Binding-site contacts:
Ligand atom O6 contacts residue HIS131 of chain 1.B at 3.7 Å.
Ligand atom C4 contacts residue ASP214 of chain 1.B at 3.4 Å.
Ligand atom O2 contacts residue GLY110 of chain 1.B at 3.0 Å (h-bond).
Ligand atom C6 contacts residue HIS131 of chain 1.B at 3.9 Å.
Ligand atom O2 contacts residue LYS97 of chain 1.B at 2.8 Å (salt-bridge).
Ligand atom O4 contacts residue TYR95 of chain 1.B at 2.7 Å (h-bond).
Ligand atom O6 contacts residue TRP216 of chain 1.B at 3.7 Å.
Ligand atom O5 contacts residue MSE117 of chain 1.B at 3.5 Å.
Ligand atom O4 contacts residue CYS123 of chain 1.B at 3.9 Å.
Ligand atom C1 contacts residue CYS123 of chain 1.B at 3.8 Å (hydrophobic).
Ligand atom C6 contacts residue PHE60 of chain 1.B at 3.9 Å (hydrophobic).
Ligand atom C6 contacts residue ASP214 of chain 1.B at 3.2 Å.
Ligand atom O6 contacts residue ASP121 of chain 1.B at 2.6 Å (salt-bridge).
Ligand atom O6 contacts residue GLY93 of chain 1.B at 3.2 Å (h-bond).
Ligand atom C5 contacts residue TYR95 of chain 1.B at 3.5 Å (hydrophobic).
Ligand atom C6 contacts residue ILE122 of chain 1.B at 3.7 Å (hydrophobic).
Ligand atom C2 contacts residue TYR114 of chain 1.B at 3.6 Å (hydrophobic).
Ligand atom C3 contacts residue TYR114 of chain 1.B at 3.6 Å (hydrophobic).
Ligand atom O6 contacts residue ASP214 of chain 1.B at 2.6 Å (salt-bridge).
Ligand atom C2 contacts residue MSE117 of chain 1.B at 3.8 Å.
Ligand atom C6 contacts residue TRP216 of chain 1.B at 3.6 Å (hydrophobic).
Ligand atom C4 contacts residue ASP121 of chain 1.B at 3.3 Å.
Ligand atom C2 contacts residue LYS97 of chain 1.B at 3.7 Å.
Ligand atom C1 contacts residue MSE117 of chain 1.B at 3.6 Å.
Ligand atom O6 contacts residue PHE60 of chain 1.B at 3.6 Å.
Ligand atom O6 contacts residue GLY92 of chain 1.B at 3.6 Å.
Ligand atom O4 contacts residue ASP214 of chain 1.B at 2.8 Å (salt-bridge).
Ligand atom O4 contacts residue ASP121 of chain 1.B at 2.7 Å (salt-bridge).
Ligand atom C4 contacts residue TYR114 of chain 1.B at 4.0 Å (hydrophobic).
Ligand atom O3 contacts residue ASN140 of chain 1.B at 3.4 Å (h-bond).
Ligand atom C6 contacts residue LEU215 of chain 1.B at 3.6 Å (hydrophobic).
Ligand atom C4 contacts residue TYR95 of chain 1.B at 3.4 Å (hydrophobic).
Ligand atom O1 contacts residue CYS123 of chain 1.B at 3.9 Å.
Ligand atom C3 contacts residue TYR95 of chain 1.B at 3.8 Å (hydrophobic).
Ligand atom C6 contacts residue ASP121 of chain 1.B at 3.3 Å.
Ligand atom C6 contacts residue CYS91 of chain 1.B at 3.7 Å (hydrophobic).
Ligand atom O3 contacts residue TYR114 of chain 1.B at 2.7 Å (h-bond).
Ligand atom O5 contacts residue TRP216 of chain 1.B at 3.5 Å.
Ligand atom O2 contacts residue TYR114 of chain 1.B at 3.7 Å.
Ligand atom O1 contacts residue CYS91 of chain 1.B at 3.8 Å.

Sequence of chain 1.B:
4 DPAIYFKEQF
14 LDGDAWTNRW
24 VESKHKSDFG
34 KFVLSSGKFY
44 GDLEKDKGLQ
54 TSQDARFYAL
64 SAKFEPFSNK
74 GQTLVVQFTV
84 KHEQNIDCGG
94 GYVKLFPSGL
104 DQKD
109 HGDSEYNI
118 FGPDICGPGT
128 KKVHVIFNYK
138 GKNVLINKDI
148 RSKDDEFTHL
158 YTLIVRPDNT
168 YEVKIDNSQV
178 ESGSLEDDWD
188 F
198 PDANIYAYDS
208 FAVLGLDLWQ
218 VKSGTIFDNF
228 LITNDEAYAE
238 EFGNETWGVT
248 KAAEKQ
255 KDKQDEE

A small-molecule ligand and the protein it binds are described below.
Small molecule (SMILES): OC[C@H]1O[C@H](O[C@@H]2[C@H](O)[C@@H](O[C@@H]3[C@@H](O[C@H]4[C@@H](O)[C@H](O)[C@@H](CO)O[C@@H]4O)O[C@H](CO)[C@@H](O)[C@@H]3O)O[C@H](CO)[C@H]2O)[C@H](O)[C@@H](O)[C@@H]1O